Binding-site contacts:
Ligand atom C6 contacts residue ALA68 of chain 1.A at 3.7 Å (hydrophobic).
Ligand atom C3 contacts residue GLY168 of chain 1.A at 3.2 Å.
Ligand atom O1 contacts residue LYS70 of chain 1.A at 2.8 Å (salt-bridge).
Ligand atom C15 contacts residue ILE245 of chain 1.A at 3.9 Å (hydrophobic).
Ligand atom C12 contacts residue PHE164 of chain 1.A at 3.5 Å (hydrophobic).
Ligand atom C13 contacts residue ILE116 of chain 1.A at 4.0 Å (hydrophobic).
Ligand atom C3 contacts residue ILE49 of chain 1.A at 3.8 Å (hydrophobic).
Ligand atom N3 contacts residue LEU215 of chain 1.A at 3.4 Å.
Ligand atom C13 contacts residue PHE164 of chain 1.A at 3.3 Å (hydrophobic).
Ligand atom N2 contacts residue LEU215 of chain 1.A at 3.3 Å.
Ligand atom C14 contacts residue ASP246 of chain 1.A at 4.0 Å.
Ligand atom N3 contacts residue GLY167 of chain 1.A at 2.9 Å (h-bond).
Ligand atom C17 contacts residue LYS70 of chain 1.A at 3.6 Å.
Ligand atom C5 contacts residue GLU165 of chain 1.A at 3.3 Å.
Ligand atom C14 contacts residue ILE245 of chain 1.A at 4.0 Å (hydrophobic).
Ligand atom C18 contacts residue GLU51 of chain 1.A at 3.4 Å.
Ligand atom C2 contacts residue ILE49 of chain 1.A at 3.6 Å (hydrophobic).
Ligand atom C6 contacts residue LEU215 of chain 1.A at 3.9 Å (hydrophobic).
Ligand atom N2 contacts residue GLY167 of chain 1.A at 4.0 Å.
Ligand atom C5 contacts residue LEU215 of chain 1.A at 3.7 Å (hydrophobic).
Ligand atom C2 contacts residue LEU215 of chain 1.A at 3.9 Å (hydrophobic).
Ligand atom C5 contacts residue ALA68 of chain 1.A at 3.4 Å (hydrophobic).
Ligand atom N3 contacts residue GLU165 of chain 1.A at 3.6 Å.
Ligand atom C11 contacts residue ILE245 of chain 1.A at 4.0 Å (hydrophobic).
Ligand atom C4 contacts residue LEU215 of chain 1.A at 3.6 Å (hydrophobic).
Ligand atom C18 contacts residue VAL57 of chain 1.A at 3.8 Å (hydrophobic).
Ligand atom C5 contacts residue GLY167 of chain 1.A at 3.8 Å.
Ligand atom C14 contacts residue PHE164 of chain 1.A at 3.8 Å (hydrophobic).
Ligand atom C3 contacts residue PHE166 of chain 1.A at 3.8 Å (hydrophobic).
Ligand atom C3 contacts residue LEU215 of chain 1.A at 3.5 Å (hydrophobic).
Ligand atom C2 contacts residue GLY168 of chain 1.A at 3.4 Å.
Ligand atom O1 contacts residue ASP246 of chain 1.A at 3.3 Å.
Ligand atom N3 contacts residue ALA68 of chain 1.A at 3.6 Å.
Ligand atom C10 contacts residue PHE54 of chain 1.A at 3.9 Å (hydrophobic).
Ligand atom C12 contacts residue ILE245 of chain 1.A at 3.9 Å (hydrophobic).
Ligand atom C18 contacts residue GLY50 of chain 1.A at 3.9 Å.
Ligand atom N5 contacts residue VAL57 of chain 1.A at 4.0 Å.
Ligand atom N3 contacts residue PHE166 of chain 1.A at 3.7 Å.
Ligand atom C1 contacts residue ILE49 of chain 1.A at 3.8 Å (hydrophobic).
Ligand atom C16 contacts residue ILE245 of chain 1.A at 3.6 Å (hydrophobic).

Sequence of chain 1.A:
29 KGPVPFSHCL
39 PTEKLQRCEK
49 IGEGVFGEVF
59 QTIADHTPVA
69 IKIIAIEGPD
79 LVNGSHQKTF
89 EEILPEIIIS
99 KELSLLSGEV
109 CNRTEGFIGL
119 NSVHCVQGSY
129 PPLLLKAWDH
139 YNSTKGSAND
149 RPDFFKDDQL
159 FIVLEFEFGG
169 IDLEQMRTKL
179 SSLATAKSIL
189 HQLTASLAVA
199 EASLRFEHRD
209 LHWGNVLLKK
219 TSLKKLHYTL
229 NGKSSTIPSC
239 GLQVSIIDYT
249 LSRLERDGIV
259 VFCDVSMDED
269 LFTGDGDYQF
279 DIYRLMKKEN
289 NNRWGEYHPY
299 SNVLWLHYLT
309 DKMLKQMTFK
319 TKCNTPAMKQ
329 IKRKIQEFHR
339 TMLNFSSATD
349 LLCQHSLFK

The small molecule below binds the protein below.
Small molecule (SMILES): CN1CCNC(=O)c2cccc(c2)-c2cnn3ccc(nc23)NCC1